A protein and the small-molecule ligand that binds it are described below.
Small molecule (SMILES): CC(=O)N[C@@H]1[C@@H](O)[C@H](O)[C@@H](CO)O[C@H]1O

Binding-site contacts:
Ligand atom C3 contacts residue GLU35 of chain 2.A at 3.9 Å.
Ligand atom C7 contacts residue ASN54 of chain 2.A at 3.5 Å.
Ligand atom O7 contacts residue ASN36 of chain 2.A at 3.7 Å.
Ligand atom C4 contacts residue ASN54 of chain 2.A at 4.2 Å.
Ligand atom C2 contacts residue ASN37 of chain 2.A at 4.3 Å.
Ligand atom N2 contacts residue ASN54 of chain 2.A at 2.9 Å (h-bond).
Ligand atom C1 contacts residue GLU35 of chain 2.A at 3.9 Å.
Ligand atom C2 contacts residue ASN54 of chain 2.A at 2.4 Å.
Ligand atom C5 contacts residue ASN37 of chain 2.A at 4.2 Å.
Ligand atom C4 contacts residue GLU35 of chain 2.A at 3.7 Å.
Ligand atom O5 contacts residue GLU35 of chain 2.A at 4.3 Å.
Ligand atom C3 contacts residue ASN54 of chain 2.A at 3.8 Å.
Ligand atom C1 contacts residue ASN54 of chain 2.A at 1.5 Å.
Ligand atom C7 contacts residue GLU35 of chain 2.A at 4.1 Å.
Ligand atom C2 contacts residue GLU35 of chain 2.A at 3.7 Å.
Ligand atom C1 contacts residue ASN37 of chain 2.A at 3.5 Å.
Ligand atom C6 contacts residue ASN37 of chain 2.A at 4.3 Å.
Ligand atom O3 contacts residue GLU35 of chain 2.A at 3.0 Å (salt-bridge).
Ligand atom C5 contacts residue ASN54 of chain 2.A at 3.8 Å.
Ligand atom O5 contacts residue ASN37 of chain 2.A at 3.1 Å (h-bond).
Ligand atom O6 contacts residue ASN37 of chain 2.A at 4.0 Å.
Ligand atom N2 contacts residue GLU35 of chain 2.A at 4.3 Å.
Ligand atom O5 contacts residue ASN54 of chain 2.A at 2.5 Å (h-bond).
Ligand atom O6 contacts residue GLU35 of chain 2.A at 4.2 Å.
Ligand atom O4 contacts residue GLU35 of chain 2.A at 3.8 Å.
Ligand atom O7 contacts residue GLU35 of chain 2.A at 3.2 Å (salt-bridge).
Ligand atom O7 contacts residue ASN54 of chain 2.A at 3.6 Å (h-bond).

Sequence of chain 2.A:
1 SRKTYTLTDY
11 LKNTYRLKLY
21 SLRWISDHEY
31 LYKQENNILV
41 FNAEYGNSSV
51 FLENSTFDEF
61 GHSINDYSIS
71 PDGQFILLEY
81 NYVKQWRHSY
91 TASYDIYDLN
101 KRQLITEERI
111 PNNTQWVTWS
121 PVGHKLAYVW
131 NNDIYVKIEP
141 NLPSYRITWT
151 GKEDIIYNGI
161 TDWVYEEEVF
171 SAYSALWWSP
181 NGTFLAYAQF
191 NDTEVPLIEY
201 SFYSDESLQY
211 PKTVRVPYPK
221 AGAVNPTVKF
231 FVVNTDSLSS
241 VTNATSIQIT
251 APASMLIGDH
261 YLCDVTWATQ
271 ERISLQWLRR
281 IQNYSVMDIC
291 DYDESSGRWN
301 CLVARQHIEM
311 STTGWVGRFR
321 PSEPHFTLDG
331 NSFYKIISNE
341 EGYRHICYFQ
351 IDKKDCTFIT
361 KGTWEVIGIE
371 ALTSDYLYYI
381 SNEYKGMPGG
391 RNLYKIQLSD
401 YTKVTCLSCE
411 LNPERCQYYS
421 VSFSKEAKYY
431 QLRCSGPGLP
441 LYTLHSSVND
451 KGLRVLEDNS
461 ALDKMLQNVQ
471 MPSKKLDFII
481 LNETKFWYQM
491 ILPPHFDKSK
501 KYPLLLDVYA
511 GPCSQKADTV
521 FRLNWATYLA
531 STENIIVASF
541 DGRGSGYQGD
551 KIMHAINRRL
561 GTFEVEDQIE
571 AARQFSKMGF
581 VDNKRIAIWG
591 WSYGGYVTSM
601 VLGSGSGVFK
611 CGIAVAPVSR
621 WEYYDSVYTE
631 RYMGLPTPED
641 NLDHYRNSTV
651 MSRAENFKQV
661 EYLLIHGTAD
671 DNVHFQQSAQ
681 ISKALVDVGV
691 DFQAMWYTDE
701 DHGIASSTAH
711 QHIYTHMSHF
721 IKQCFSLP